Sequence of chain 1.C:
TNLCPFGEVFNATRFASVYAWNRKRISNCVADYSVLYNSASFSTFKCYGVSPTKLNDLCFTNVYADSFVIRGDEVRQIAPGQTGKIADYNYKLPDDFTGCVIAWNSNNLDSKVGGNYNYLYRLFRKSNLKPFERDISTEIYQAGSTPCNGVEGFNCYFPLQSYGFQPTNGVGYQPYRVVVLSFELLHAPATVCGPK

A small-molecule ligand and the protein it binds are described below.
Small molecule (SMILES): CC(=O)N[C@H]1[C@H](O[C@H]2[C@H](O)[C@@H](NC(C)=O)CO[C@@H]2CO[C@@H]2O[C@@H](C)[C@@H](O)[C@@H](O)[C@@H]2O)O[C@H](CO)[C@@H](O[C@@H]2O[C@H](CO)[C@@H](O)[C@H](O[C@H]3O[C@H](CO)[C@@H](O)[C@H](O)[C@@H]3O)[C@@H]2O)[C@@H]1O

Binding-site contacts:
Ligand atom C5 contacts residue ASN16 of chain 1.C at 3.6 Å.
Ligand atom C7 contacts residue GLY12 of chain 1.C at 3.6 Å.
Ligand atom C4 contacts residue ASN16 of chain 1.C at 4.2 Å.
Ligand atom C1 contacts residue ASN16 of chain 1.C at 1.4 Å.
Ligand atom O7 contacts residue GLY12 of chain 1.C at 3.0 Å.
Ligand atom C3 contacts residue ASN16 of chain 1.C at 3.8 Å.
Ligand atom C7 contacts residue ASN16 of chain 1.C at 3.4 Å.
Ligand atom O6 contacts residue ASN16 of chain 1.C at 4.4 Å.
Ligand atom C8 contacts residue PHE11 of chain 1.C at 3.7 Å (hydrophobic).
Ligand atom C8 contacts residue GLY12 of chain 1.C at 3.5 Å.
Ligand atom C2 contacts residue ASN16 of chain 1.C at 2.4 Å.
Ligand atom O5 contacts residue ASN16 of chain 1.C at 2.3 Å (h-bond).
Ligand atom O7 contacts residue ASN16 of chain 1.C at 3.4 Å (h-bond).
Ligand atom C8 contacts residue PHE15 of chain 1.C at 4.0 Å (hydrophobic).
Ligand atom C8 contacts residue LEU41 of chain 1.C at 4.2 Å (hydrophobic).
Ligand atom O3 contacts residue VAL40 of chain 1.C at 3.5 Å.
Ligand atom N2 contacts residue ASN16 of chain 1.C at 3.0 Å (h-bond).